The small molecule below binds the protein below.
Small molecule (SMILES): CC(=O)N[C@@H]1[C@@H](O)[C@H](O)[C@@H](CO)O[C@H]1O

Sequence of chain 1.A:
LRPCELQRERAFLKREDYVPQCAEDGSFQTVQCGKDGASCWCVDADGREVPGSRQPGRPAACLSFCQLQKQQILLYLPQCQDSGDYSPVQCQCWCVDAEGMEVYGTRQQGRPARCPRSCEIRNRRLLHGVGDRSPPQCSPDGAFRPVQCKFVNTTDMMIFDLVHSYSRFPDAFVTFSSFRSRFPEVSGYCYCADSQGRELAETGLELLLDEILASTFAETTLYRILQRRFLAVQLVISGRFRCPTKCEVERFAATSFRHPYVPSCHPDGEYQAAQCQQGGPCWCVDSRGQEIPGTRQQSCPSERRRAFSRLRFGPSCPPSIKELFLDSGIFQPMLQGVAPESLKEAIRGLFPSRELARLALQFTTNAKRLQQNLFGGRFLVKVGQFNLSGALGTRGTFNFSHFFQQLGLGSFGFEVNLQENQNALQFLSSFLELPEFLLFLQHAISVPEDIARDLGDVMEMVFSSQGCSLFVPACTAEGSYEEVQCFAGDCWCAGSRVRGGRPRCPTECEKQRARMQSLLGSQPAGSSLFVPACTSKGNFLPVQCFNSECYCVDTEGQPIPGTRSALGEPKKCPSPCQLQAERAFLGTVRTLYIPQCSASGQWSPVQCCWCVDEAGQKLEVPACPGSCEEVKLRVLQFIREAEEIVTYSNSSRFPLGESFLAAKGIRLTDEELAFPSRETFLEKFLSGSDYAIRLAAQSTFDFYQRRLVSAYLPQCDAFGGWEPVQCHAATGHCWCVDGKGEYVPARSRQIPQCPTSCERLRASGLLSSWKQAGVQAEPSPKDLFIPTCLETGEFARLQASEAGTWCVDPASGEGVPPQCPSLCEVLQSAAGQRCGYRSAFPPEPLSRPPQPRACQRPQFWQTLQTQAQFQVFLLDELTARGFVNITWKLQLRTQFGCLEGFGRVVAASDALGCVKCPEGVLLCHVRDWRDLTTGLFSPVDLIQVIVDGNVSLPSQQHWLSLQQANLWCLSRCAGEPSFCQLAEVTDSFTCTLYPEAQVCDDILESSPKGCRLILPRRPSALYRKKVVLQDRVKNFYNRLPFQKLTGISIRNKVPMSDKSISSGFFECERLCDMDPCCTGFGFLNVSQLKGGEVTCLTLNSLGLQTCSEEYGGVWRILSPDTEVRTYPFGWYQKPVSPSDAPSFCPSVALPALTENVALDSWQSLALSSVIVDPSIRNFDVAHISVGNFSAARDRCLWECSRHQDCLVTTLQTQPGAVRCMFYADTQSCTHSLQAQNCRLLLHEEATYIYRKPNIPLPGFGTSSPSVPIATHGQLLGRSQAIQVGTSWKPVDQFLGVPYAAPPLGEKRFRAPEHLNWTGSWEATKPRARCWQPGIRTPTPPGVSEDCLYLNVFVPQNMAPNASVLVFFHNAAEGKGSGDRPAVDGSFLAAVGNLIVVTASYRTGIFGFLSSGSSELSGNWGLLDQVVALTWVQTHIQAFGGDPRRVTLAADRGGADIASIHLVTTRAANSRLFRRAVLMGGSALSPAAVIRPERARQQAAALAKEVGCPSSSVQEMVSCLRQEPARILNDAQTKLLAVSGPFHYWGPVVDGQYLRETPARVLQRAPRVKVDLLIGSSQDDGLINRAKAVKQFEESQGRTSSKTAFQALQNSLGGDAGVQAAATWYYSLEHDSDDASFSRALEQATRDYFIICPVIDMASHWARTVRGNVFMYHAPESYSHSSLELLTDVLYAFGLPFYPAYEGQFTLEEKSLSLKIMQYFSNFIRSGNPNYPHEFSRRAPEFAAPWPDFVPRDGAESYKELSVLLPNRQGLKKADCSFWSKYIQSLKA

Binding-site contacts:
Ligand atom C8 contacts residue SER2125 of chain 1.A at 4.2 Å.
Ligand atom O7 contacts residue ASN2123 of chain 1.A at 3.2 Å (h-bond).
Ligand atom C5 contacts residue ASN2123 of chain 1.A at 3.6 Å.
Ligand atom C2 contacts residue ASN2123 of chain 1.A at 2.6 Å.
Ligand atom C8 contacts residue ASN2123 of chain 1.A at 4.4 Å.
Ligand atom N2 contacts residue ASN2123 of chain 1.A at 3.0 Å (h-bond).
Ligand atom C3 contacts residue ASN2123 of chain 1.A at 3.9 Å.
Ligand atom C1 contacts residue ASN2123 of chain 1.A at 1.4 Å.
Ligand atom C7 contacts residue SER2125 of chain 1.A at 4.5 Å.
Ligand atom C7 contacts residue ASN2123 of chain 1.A at 3.2 Å.
Ligand atom C4 contacts residue ASN2123 of chain 1.A at 4.3 Å.
Ligand atom O5 contacts residue ASN2123 of chain 1.A at 2.3 Å (h-bond).
Ligand atom N2 contacts residue SER2125 of chain 1.A at 3.8 Å.